Sequence of chain 1.A:
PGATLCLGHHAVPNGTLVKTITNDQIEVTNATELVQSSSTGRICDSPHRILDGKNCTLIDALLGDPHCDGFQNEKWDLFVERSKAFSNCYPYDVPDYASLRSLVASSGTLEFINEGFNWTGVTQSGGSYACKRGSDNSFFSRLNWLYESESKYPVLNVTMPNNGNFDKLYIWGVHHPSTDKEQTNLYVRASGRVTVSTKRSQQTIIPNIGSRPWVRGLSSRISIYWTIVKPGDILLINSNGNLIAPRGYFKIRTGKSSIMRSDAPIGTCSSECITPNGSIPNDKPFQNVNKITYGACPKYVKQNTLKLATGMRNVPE

Sequence of chain 3.A:
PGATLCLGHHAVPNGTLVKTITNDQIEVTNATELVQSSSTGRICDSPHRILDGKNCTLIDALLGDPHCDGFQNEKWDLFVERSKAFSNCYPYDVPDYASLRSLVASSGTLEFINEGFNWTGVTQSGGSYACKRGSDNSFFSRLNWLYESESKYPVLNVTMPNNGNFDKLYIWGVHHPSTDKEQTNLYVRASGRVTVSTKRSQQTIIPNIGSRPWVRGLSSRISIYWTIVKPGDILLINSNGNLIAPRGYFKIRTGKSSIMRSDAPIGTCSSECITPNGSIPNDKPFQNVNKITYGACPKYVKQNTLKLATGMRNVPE

Binding-site contacts:
Ligand atom C5 contacts residue TRP216 of chain 1.A at 3.9 Å (hydrophobic).
Ligand atom C4 contacts residue ASN159 of chain 3.A at 4.2 Å.
Ligand atom C4 contacts residue TRP216 of chain 1.A at 4.3 Å (hydrophobic).
Ligand atom C7 contacts residue ASN159 of chain 3.A at 3.6 Å.
Ligand atom C1 contacts residue ASN159 of chain 3.A at 1.4 Å.
Ligand atom C3 contacts residue TRP216 of chain 1.A at 4.4 Å (hydrophobic).
Ligand atom O7 contacts residue PRO215 of chain 1.A at 3.4 Å.
Ligand atom C8 contacts residue SER213 of chain 1.A at 3.5 Å.
Ligand atom C5 contacts residue ASN159 of chain 3.A at 3.6 Å.
Ligand atom C6 contacts residue THR161 of chain 3.A at 4.1 Å.
Ligand atom O5 contacts residue ASN159 of chain 3.A at 2.3 Å (h-bond).
Ligand atom C1 contacts residue SER213 of chain 1.A at 4.1 Å.
Ligand atom N2 contacts residue SER213 of chain 1.A at 2.9 Å (h-bond).
Ligand atom O4 contacts residue TRP216 of chain 1.A at 3.7 Å.
Ligand atom C2 contacts residue ASN159 of chain 3.A at 2.5 Å.
Ligand atom O3 contacts residue TRP216 of chain 1.A at 3.8 Å.
Ligand atom C8 contacts residue THR161 of chain 3.A at 4.1 Å.
Ligand atom C3 contacts residue SER213 of chain 1.A at 4.1 Å.
Ligand atom C3 contacts residue ASN159 of chain 3.A at 3.8 Å.
Ligand atom C2 contacts residue SER213 of chain 1.A at 3.8 Å.
Ligand atom C2 contacts residue TRP216 of chain 1.A at 4.1 Å (hydrophobic).
Ligand atom O6 contacts residue THR161 of chain 3.A at 4.3 Å.
Ligand atom O7 contacts residue ASN159 of chain 3.A at 3.9 Å.
Ligand atom C4 contacts residue TRP216 of chain 1.A at 4.0 Å (hydrophobic).
Ligand atom C8 contacts residue ILE236 of chain 3.A at 4.0 Å (hydrophobic).
Ligand atom C6 contacts residue TRP216 of chain 1.A at 4.1 Å (hydrophobic).
Ligand atom C7 contacts residue PRO215 of chain 1.A at 4.3 Å (hydrophobic).
Ligand atom O7 contacts residue TRP216 of chain 1.A at 2.8 Å (h-bond).
Ligand atom C7 contacts residue TRP216 of chain 1.A at 3.9 Å (hydrophobic).
Ligand atom O7 contacts residue ARG214 of chain 1.A at 4.0 Å.
Ligand atom N2 contacts residue TRP216 of chain 1.A at 4.5 Å.
Ligand atom O7 contacts residue LEU238 of chain 3.A at 4.4 Å.
Ligand atom C1 contacts residue TRP216 of chain 1.A at 4.0 Å (hydrophobic).
Ligand atom C7 contacts residue SER213 of chain 1.A at 3.7 Å.
Ligand atom N2 contacts residue ASN159 of chain 3.A at 2.9 Å (h-bond).
Ligand atom C5 contacts residue LEU238 of chain 3.A at 4.2 Å (hydrophobic).

This protein binds this small molecule.
Small molecule (SMILES): CC(=O)N[C@H]1[C@H](O[C@H]2[C@H](O)[C@@H](NC(C)=O)CO[C@@H]2CO)O[C@H](CO)[C@@H](O[C@@H]2O[C@H](CO[C@H]3O[C@H](CO)[C@@H](O)[C@H](O)[C@@H]3O)[C@@H](O)[C@H](O[C@H]3O[C@H](CO)[C@@H](O)[C@H](O)[C@@H]3O)[C@@H]2O)[C@@H]1O